Binding-site contacts:
Ligand atom N2 contacts residue PRO401 of chain 11.B at 3.3 Å.
Ligand atom NI contacts residue CYS431 of chain 11.B at 2.4 Å.
Ligand atom FE contacts residue CYS65 of chain 11.B at 2.4 Å.
Ligand atom O3 contacts residue HIS69 of chain 11.B at 3.5 Å.
Ligand atom NI contacts residue CYS434 of chain 11.B at 2.6 Å.
Ligand atom C3 contacts residue ALA68 of chain 11.B at 4.1 Å (hydrophobic).
Ligand atom C2 contacts residue ARG379 of chain 11.B at 3.8 Å.
Ligand atom C3 contacts residue ALA377 of chain 11.B at 3.7 Å (hydrophobic).
Ligand atom N1 contacts residue ALA377 of chain 11.B at 3.4 Å.
Ligand atom O3 contacts residue ASN382 of chain 11.B at 3.1 Å.
Ligand atom N1 contacts residue ARG379 of chain 11.B at 3.0 Å (salt-bridge).
Ligand atom NI contacts residue CYS62 of chain 11.B at 2.3 Å.
Ligand atom FE contacts residue CYS434 of chain 11.B at 2.5 Å.
Ligand atom O3 contacts residue VAL400 of chain 11.B at 3.6 Å.
Ligand atom C1 contacts residue PRO378 of chain 11.B at 4.1 Å (hydrophobic).
Ligand atom C2 contacts residue CYS431 of chain 11.B at 3.7 Å (hydrophobic).
Ligand atom N2 contacts residue THR402 of chain 11.B at 2.8 Å (h-bond).
Ligand atom N2 contacts residue ARG379 of chain 11.B at 3.9 Å.
Ligand atom C3 contacts residue CYS434 of chain 11.B at 3.3 Å (hydrophobic).
Ligand atom C2 contacts residue VAL400 of chain 11.B at 3.8 Å (hydrophobic).
Ligand atom C2 contacts residue THR402 of chain 11.B at 3.8 Å.
Ligand atom N1 contacts residue CYS65 of chain 11.B at 3.5 Å.
Ligand atom N1 contacts residue PRO378 of chain 11.B at 3.2 Å.
Ligand atom C3 contacts residue CYS65 of chain 11.B at 3.1 Å (hydrophobic).
Ligand atom C2 contacts residue PRO401 of chain 11.B at 3.5 Å (hydrophobic).
Ligand atom O3 contacts residue ALA377 of chain 11.B at 3.4 Å.
Ligand atom C1 contacts residue CYS65 of chain 11.B at 3.1 Å (hydrophobic).
Ligand atom N2 contacts residue CYS431 of chain 11.B at 3.8 Å.
Ligand atom C1 contacts residue ALA377 of chain 11.B at 3.7 Å (hydrophobic).
Ligand atom O3 contacts residue PRO401 of chain 11.B at 3.4 Å.
Ligand atom O3 contacts residue CYS65 of chain 11.B at 3.9 Å.
Ligand atom C3 contacts residue PRO401 of chain 11.B at 3.5 Å (hydrophobic).
Ligand atom NI contacts residue CYS65 of chain 11.B at 2.5 Å.
Ligand atom C2 contacts residue CYS434 of chain 11.B at 3.1 Å (hydrophobic).
Ligand atom C3 contacts residue HIS69 of chain 11.B at 3.5 Å.
Ligand atom C3 contacts residue VAL400 of chain 11.B at 3.6 Å (hydrophobic).
Ligand atom N2 contacts residue CYS434 of chain 11.B at 3.4 Å.
Ligand atom O3 contacts residue ALA68 of chain 11.B at 3.6 Å.
Ligand atom N2 contacts residue VAL400 of chain 11.B at 3.9 Å.
Ligand atom C1 contacts residue ARG379 of chain 11.B at 3.5 Å.

This small molecule binds to this protein.
Small molecule (SMILES): N#C[Fe]([Ni])(C#N)C=O

Sequence of chain 11.B:
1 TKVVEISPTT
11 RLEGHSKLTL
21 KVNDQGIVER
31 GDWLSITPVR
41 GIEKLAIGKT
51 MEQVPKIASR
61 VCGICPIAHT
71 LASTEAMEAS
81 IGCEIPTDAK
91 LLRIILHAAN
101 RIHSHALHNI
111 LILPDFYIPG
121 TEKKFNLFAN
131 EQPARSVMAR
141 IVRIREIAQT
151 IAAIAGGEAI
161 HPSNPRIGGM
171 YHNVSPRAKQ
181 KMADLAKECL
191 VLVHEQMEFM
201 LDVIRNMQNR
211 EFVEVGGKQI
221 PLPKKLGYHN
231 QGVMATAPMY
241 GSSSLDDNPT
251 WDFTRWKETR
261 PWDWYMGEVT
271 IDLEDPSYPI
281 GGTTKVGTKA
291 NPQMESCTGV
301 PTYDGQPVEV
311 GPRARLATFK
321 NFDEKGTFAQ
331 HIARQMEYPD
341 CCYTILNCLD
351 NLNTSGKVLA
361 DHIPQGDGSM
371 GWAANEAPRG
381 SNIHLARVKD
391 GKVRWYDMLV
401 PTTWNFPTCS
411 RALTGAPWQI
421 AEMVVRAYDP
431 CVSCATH